The small molecule below binds the protein below.
Small molecule (SMILES): NC(=O)N[C@@H](CC(=O)O)C(=O)O

Binding-site contacts:
Ligand atom C4 contacts residue ZN1 of chain 1.B at 2.6 Å.
Ligand atom C4 contacts residue KCX103 of chain 1.A at 3.2 Å.
Ligand atom O4 contacts residue HIS161 of chain 1.A at 3.5 Å (h-bond).
Ligand atom C5 contacts residue THR109 of chain 1.A at 3.5 Å.
Ligand atom O62 contacts residue HIS237 of chain 1.A at 3.0 Å (h-bond).
Ligand atom O61 contacts residue ARG22 of chain 1.A at 2.9 Å (salt-bridge).
Ligand atom O5 contacts residue KCX103 of chain 1.A at 3.3 Å (h-bond).
Ligand atom C61 contacts residue ARG22 of chain 1.A at 3.5 Å.
Ligand atom O5 contacts residue ZN1 of chain 1.B at 2.1 Å.
Ligand atom O2 contacts residue PRO249 of chain 1.A at 3.1 Å.
Ligand atom O4 contacts residue KCX103 of chain 1.A at 2.9 Å (h-bond).
Ligand atom O62 contacts residue TYR110 of chain 1.A at 3.5 Å.
Ligand atom O2 contacts residue GLY250 of chain 1.A at 3.1 Å (h-bond).
Ligand atom C2 contacts residue PRO249 of chain 1.A at 3.5 Å (hydrophobic).
Ligand atom O62 contacts residue ARG22 of chain 1.A at 2.8 Å (salt-bridge).
Ligand atom O62 contacts residue ALA235 of chain 1.A at 3.5 Å.
Ligand atom O5 contacts residue HIS137 of chain 1.A at 2.9 Å (h-bond).
Ligand atom O5 contacts residue THR109 of chain 1.A at 2.8 Å (h-bond).
Ligand atom O4 contacts residue ZN1 of chain 1.B at 2.4 Å.
Ligand atom C4 contacts residue THR109 of chain 1.A at 3.5 Å.
Ligand atom N3 contacts residue ARG208 of chain 1.A at 2.7 Å (salt-bridge).
Ligand atom O2 contacts residue ARG208 of chain 1.A at 2.9 Å (salt-bridge).
Ligand atom O4 contacts residue HIS20 of chain 1.A at 3.4 Å (h-bond).
Ligand atom O4 contacts residue ZN1 of chain 1.C at 1.9 Å.
Ligand atom C61 contacts residue ALA235 of chain 1.A at 3.6 Å (hydrophobic).
Ligand atom O61 contacts residue HIS20 of chain 1.A at 3.1 Å.
Ligand atom C61 contacts residue TYR110 of chain 1.A at 3.7 Å (hydrophobic).
Ligand atom N1 contacts residue PRO249 of chain 1.A at 3.0 Å (h-bond).
Ligand atom N3 contacts residue ASP233 of chain 1.A at 2.7 Å (salt-bridge).
Ligand atom C5 contacts residue ZN1 of chain 1.C at 3.6 Å.
Ligand atom O61 contacts residue TYR110 of chain 1.A at 3.6 Å.
Ligand atom C4 contacts residue ZN1 of chain 1.C at 3.0 Å.
Ligand atom C2 contacts residue ARG208 of chain 1.A at 3.6 Å.
Ligand atom C6 contacts residue ALA235 of chain 1.A at 3.7 Å (hydrophobic).
Ligand atom O2 contacts residue VAL207 of chain 1.A at 3.7 Å.
Ligand atom O62 contacts residue PRO249 of chain 1.A at 3.1 Å (h-bond).
Ligand atom O4 contacts residue ASP233 of chain 1.A at 3.0 Å (salt-bridge).
Ligand atom O4 contacts residue HIS18 of chain 1.A at 3.5 Å (h-bond).
Ligand atom O61 contacts residue ASN52 of chain 1.A at 2.9 Å (h-bond).
Ligand atom C2 contacts residue GLY250 of chain 1.A at 3.6 Å.

Sequence of chain 1.A:
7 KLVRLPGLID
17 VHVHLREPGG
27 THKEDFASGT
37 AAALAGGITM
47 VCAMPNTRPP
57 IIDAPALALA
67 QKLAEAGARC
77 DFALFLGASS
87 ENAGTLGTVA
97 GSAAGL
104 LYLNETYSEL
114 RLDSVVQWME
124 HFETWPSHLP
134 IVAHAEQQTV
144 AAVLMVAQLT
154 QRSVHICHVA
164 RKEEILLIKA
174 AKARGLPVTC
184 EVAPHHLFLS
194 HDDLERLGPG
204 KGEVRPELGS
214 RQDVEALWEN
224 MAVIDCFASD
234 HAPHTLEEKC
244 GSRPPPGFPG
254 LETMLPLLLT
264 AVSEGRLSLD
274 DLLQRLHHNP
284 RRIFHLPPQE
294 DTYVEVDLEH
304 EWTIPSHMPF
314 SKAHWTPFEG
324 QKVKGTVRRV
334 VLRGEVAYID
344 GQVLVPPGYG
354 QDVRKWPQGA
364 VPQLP